Binding-site contacts:
Ligand atom C25 contacts residue HIS231 of chain 2.A at 3.7 Å.
Ligand atom O2 contacts residue SER112 of chain 2.A at 3.0 Å (h-bond).
Ligand atom C3 contacts residue SER112 of chain 2.A at 3.7 Å.
Ligand atom C6 contacts residue TRP120 of chain 2.A at 4.0 Å (hydrophobic).
Ligand atom C18 contacts residue VAL68 of chain 2.A at 3.5 Å (hydrophobic).
Ligand atom O2 contacts residue SER109 of chain 2.A at 3.3 Å.
Ligand atom C4 contacts residue SER112 of chain 2.A at 3.7 Å.
Ligand atom C28 contacts residue SER71 of chain 2.A at 3.6 Å.
Ligand atom C21 contacts residue LEU143 of chain 2.A at 3.6 Å (hydrophobic).
Ligand atom O3 contacts residue HIS139 of chain 2.A at 2.8 Å (h-bond).
Ligand atom C1 contacts residue ARG108 of chain 2.A at 3.9 Å.
Ligand atom O1 contacts residue SER71 of chain 2.A at 2.8 Å (h-bond).
Ligand atom C24 contacts residue HIS139 of chain 2.A at 3.9 Å.
Ligand atom C3 contacts residue TYR32 of chain 2.A at 3.7 Å (hydrophobic).
Ligand atom C7 contacts residue SER109 of chain 2.A at 3.4 Å.
Ligand atom C9 contacts residue TRP120 of chain 2.A at 3.4 Å (hydrophobic).
Ligand atom O1 contacts residue ARG108 of chain 2.A at 2.8 Å (salt-bridge).
Ligand atom O2 contacts residue TYR28 of chain 2.A at 2.7 Å (h-bond).
Ligand atom C12 contacts residue VAL134 of chain 2.A at 3.8 Å (hydrophobic).
Ligand atom C1 contacts residue SER71 of chain 2.A at 3.7 Å.
Ligand atom C6 contacts residue SER109 of chain 2.A at 3.6 Å.
Ligand atom C16 contacts residue MET106 of chain 2.A at 3.9 Å (hydrophobic).
Ligand atom C3 contacts residue CYS122 of chain 2.A at 4.0 Å (hydrophobic).
Ligand atom C25 contacts residue HIS139 of chain 2.A at 3.5 Å.
Ligand atom C15 contacts residue MET106 of chain 2.A at 3.9 Å (hydrophobic).
Ligand atom C2 contacts residue TYR28 of chain 2.A at 3.8 Å (hydrophobic).
Ligand atom O3 contacts residue HIS231 of chain 2.A at 2.7 Å (h-bond).
Ligand atom C24 contacts residue VAL68 of chain 2.A at 3.8 Å (hydrophobic).
Ligand atom C23 contacts residue HIS139 of chain 2.A at 3.5 Å.
Ligand atom C10 contacts residue SER109 of chain 2.A at 3.8 Å.
Ligand atom O3 contacts residue TYR235 of chain 2.A at 3.7 Å.
Ligand atom C28 contacts residue PHE35 of chain 2.A at 3.8 Å (hydrophobic).
Ligand atom C26 contacts residue LEU61 of chain 2.A at 3.7 Å (hydrophobic).
Ligand atom C24 contacts residue HIS231 of chain 2.A at 3.6 Å.
Ligand atom C5 contacts residue SER109 of chain 2.A at 3.8 Å.
Ligand atom C26 contacts residue HIS139 of chain 2.A at 3.5 Å.
Ligand atom C4 contacts residue CYS122 of chain 2.A at 3.5 Å (hydrophobic).
Ligand atom C28 contacts residue ARG108 of chain 2.A at 3.9 Å.
Ligand atom C10 contacts residue SER71 of chain 2.A at 3.7 Å.
Ligand atom C3 contacts residue TYR28 of chain 2.A at 3.3 Å (hydrophobic).

This protein binds this small molecule.
Small molecule (SMILES): CC1[C@H](O)CC(=C/C=C2\CCC[C@]3(C)[C@@H]([C@H](C)CCCC(C)(C)O)CC[C@@H]23)C[C@H]1O

Sequence of chain 2.A:
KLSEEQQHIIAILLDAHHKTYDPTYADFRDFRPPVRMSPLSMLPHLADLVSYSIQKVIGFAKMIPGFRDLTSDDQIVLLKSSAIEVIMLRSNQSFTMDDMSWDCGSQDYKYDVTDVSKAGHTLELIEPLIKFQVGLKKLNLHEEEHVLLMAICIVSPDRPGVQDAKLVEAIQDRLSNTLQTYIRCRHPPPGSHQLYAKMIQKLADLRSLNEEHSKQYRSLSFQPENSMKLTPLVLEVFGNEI